This protein binds this small molecule.
Small molecule (SMILES): CC(=O)N[C@@H]1[C@@H](O)[C@H](O)[C@@H](CO)O[C@H]1O

Binding-site contacts:
Ligand atom C7 contacts residue ASN737 of chain 1.C at 3.4 Å.
Ligand atom O7 contacts residue ASN737 of chain 1.C at 3.5 Å (h-bond).
Ligand atom N2 contacts residue ASN737 of chain 1.C at 2.9 Å (h-bond).
Ligand atom C3 contacts residue ASN737 of chain 1.C at 3.8 Å.
Ligand atom O5 contacts residue ASN737 of chain 1.C at 2.4 Å (h-bond).
Ligand atom C5 contacts residue ASN737 of chain 1.C at 3.7 Å.
Ligand atom C1 contacts residue ASN737 of chain 1.C at 1.4 Å.
Ligand atom C4 contacts residue ASN737 of chain 1.C at 4.2 Å.
Ligand atom C8 contacts residue ASN737 of chain 1.C at 4.5 Å.
Ligand atom C2 contacts residue ASN737 of chain 1.C at 2.5 Å.
Ligand atom C8 contacts residue GLY1159 of chain 1.C at 4.1 Å.

Sequence of chain 1.C:
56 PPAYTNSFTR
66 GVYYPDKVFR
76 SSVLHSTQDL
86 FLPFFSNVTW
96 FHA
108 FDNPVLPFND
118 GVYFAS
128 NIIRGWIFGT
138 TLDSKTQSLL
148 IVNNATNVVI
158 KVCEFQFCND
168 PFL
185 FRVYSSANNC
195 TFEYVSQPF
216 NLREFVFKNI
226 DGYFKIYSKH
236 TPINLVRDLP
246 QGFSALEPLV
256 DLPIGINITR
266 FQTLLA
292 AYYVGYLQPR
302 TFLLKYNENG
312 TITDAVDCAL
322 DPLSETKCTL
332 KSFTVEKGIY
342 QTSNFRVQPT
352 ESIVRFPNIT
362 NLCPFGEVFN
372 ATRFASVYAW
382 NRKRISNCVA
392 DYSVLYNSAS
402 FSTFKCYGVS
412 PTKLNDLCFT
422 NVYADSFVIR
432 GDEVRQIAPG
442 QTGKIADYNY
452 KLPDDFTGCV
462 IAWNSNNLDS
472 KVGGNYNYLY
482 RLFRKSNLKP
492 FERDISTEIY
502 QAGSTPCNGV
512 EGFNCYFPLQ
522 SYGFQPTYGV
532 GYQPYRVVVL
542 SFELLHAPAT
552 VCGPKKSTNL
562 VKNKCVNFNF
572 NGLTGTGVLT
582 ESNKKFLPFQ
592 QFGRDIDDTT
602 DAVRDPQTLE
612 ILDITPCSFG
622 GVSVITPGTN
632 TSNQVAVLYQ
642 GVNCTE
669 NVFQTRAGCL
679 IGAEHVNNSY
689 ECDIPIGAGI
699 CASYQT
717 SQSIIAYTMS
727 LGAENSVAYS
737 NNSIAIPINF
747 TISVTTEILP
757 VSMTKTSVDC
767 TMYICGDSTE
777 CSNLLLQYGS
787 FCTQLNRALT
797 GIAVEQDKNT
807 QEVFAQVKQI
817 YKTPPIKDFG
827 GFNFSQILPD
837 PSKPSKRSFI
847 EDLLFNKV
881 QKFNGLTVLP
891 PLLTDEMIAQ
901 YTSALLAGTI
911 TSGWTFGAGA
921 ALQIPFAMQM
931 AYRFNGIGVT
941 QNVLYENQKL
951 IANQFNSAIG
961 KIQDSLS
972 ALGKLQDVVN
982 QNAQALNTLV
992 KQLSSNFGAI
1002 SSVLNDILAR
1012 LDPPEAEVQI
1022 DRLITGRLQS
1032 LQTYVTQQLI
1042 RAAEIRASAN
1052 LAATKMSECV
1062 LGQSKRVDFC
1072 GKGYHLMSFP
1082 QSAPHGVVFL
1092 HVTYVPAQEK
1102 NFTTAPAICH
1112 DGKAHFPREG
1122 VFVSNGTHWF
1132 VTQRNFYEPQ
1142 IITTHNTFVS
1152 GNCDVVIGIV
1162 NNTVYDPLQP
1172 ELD